Binding-site contacts:
Ligand atom N2 contacts residue ASN59 of chain 2.A at 3.0 Å (h-bond).
Ligand atom C4 contacts residue ASN59 of chain 2.A at 4.1 Å.
Ligand atom C5 contacts residue ASN59 of chain 2.A at 3.8 Å.
Ligand atom C7 contacts residue ASN59 of chain 2.A at 3.6 Å.
Ligand atom C7 contacts residue ALA58 of chain 2.A at 4.5 Å (hydrophobic).
Ligand atom O7 contacts residue ASN59 of chain 2.A at 3.7 Å.
Ligand atom C8 contacts residue ALA58 of chain 2.A at 3.7 Å (hydrophobic).
Ligand atom O5 contacts residue ASN59 of chain 2.A at 2.5 Å (h-bond).
Ligand atom C3 contacts residue ASN59 of chain 2.A at 3.7 Å.
Ligand atom C2 contacts residue ASN59 of chain 2.A at 2.4 Å.
Ligand atom C1 contacts residue ASN59 of chain 2.A at 1.5 Å.

This protein binds this small molecule.
Small molecule (SMILES): CC(=O)N[C@H]1CO[C@H](CO[C@@H]2O[C@@H](C)[C@@H](O)[C@@H](O)[C@@H]2O)[C@@H](O)[C@@H]1O

Sequence of chain 2.A:
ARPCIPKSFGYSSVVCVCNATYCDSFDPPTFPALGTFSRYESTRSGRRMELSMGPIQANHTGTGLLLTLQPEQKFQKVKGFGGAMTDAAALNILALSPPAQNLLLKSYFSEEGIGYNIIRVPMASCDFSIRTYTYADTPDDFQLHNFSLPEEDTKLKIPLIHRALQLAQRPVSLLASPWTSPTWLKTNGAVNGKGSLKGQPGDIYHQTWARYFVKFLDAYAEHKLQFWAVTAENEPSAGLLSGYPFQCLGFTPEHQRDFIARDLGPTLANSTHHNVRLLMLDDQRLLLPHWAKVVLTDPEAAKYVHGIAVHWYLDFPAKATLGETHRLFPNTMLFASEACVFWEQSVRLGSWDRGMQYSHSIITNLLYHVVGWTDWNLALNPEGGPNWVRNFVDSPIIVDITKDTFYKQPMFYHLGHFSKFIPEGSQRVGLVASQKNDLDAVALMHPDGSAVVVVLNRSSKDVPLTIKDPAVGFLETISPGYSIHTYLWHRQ